Binding-site contacts:
Ligand atom O contacts residue VAL183 of chain 2.C at 3.9 Å.
Ligand atom CG2 contacts residue TRP235 of chain 2.C at 3.6 Å (hydrophobic).
Ligand atom CA contacts residue GLU187 of chain 2.C at 3.7 Å.
Ligand atom N contacts residue LEU179 of chain 2.C at 3.6 Å.
Ligand atom CA contacts residue ASN180 of chain 2.C at 3.8 Å.
Ligand atom P contacts residue TYR135 of chain 2.C at 3.7 Å.
Ligand atom N contacts residue GLU187 of chain 2.C at 2.8 Å (salt-bridge).
Ligand atom CA contacts residue D3Q1 of chain 2.M at 2.8 Å.
Ligand atom P contacts residue ARG61 of chain 2.C at 3.7 Å.
Ligand atom CG2 contacts residue ASN231 of chain 2.C at 3.0 Å.
Ligand atom CA contacts residue ASN180 of chain 2.C at 3.5 Å.
Ligand atom CB contacts residue ARG134 of chain 2.C at 3.8 Å.
Ligand atom OG1 contacts residue GLU187 of chain 2.C at 2.6 Å (salt-bridge).
Ligand atom O2P contacts residue LYS54 of chain 2.C at 2.8 Å (salt-bridge).
Ligand atom O2P contacts residue ARG61 of chain 2.C at 3.0 Å (salt-bridge).
Ligand atom O contacts residue ASN231 of chain 2.C at 3.3 Å (h-bond).
Ligand atom N contacts residue ASN180 of chain 2.C at 2.9 Å (h-bond).
Ligand atom O1P contacts residue TYR135 of chain 2.C at 3.8 Å.
Ligand atom CA contacts residue LEU179 of chain 2.C at 3.7 Å (hydrophobic).
Ligand atom CD contacts residue ASN231 of chain 2.C at 3.6 Å.
Ligand atom OG1 contacts residue TRP235 of chain 2.C at 3.1 Å (h-bond).
Ligand atom O1P contacts residue ARG61 of chain 2.C at 2.8 Å (salt-bridge).
Ligand atom C contacts residue ASN180 of chain 2.C at 3.7 Å.
Ligand atom O3P contacts residue TYR135 of chain 2.C at 2.6 Å (h-bond).
Ligand atom O contacts residue D3Q1 of chain 2.M at 3.5 Å.
Ligand atom N contacts residue D3Q1 of chain 2.M at 3.8 Å.
Ligand atom CB contacts residue GLU187 of chain 2.C at 3.3 Å.
Ligand atom CB contacts residue ASN180 of chain 2.C at 3.4 Å.
Ligand atom P contacts residue LYS54 of chain 2.C at 3.8 Å.
Ligand atom OG1 contacts residue TYR186 of chain 2.C at 3.9 Å.
Ligand atom CG contacts residue ASN231 of chain 2.C at 3.9 Å.
Ligand atom CD contacts residue LEU227 of chain 2.C at 3.6 Å (hydrophobic).
Ligand atom O contacts residue VAL183 of chain 2.C at 3.5 Å.
Ligand atom O contacts residue D3Q1 of chain 2.M at 2.0 Å (h-bond).
Ligand atom C contacts residue D3Q1 of chain 2.M at 1.4 Å.
Ligand atom CB contacts residue ASN180 of chain 2.C at 3.5 Å.
Ligand atom O1P contacts residue ARG134 of chain 2.C at 2.8 Å (salt-bridge).
Ligand atom P contacts residue ARG134 of chain 2.C at 3.7 Å.
Ligand atom O3P contacts residue LYS54 of chain 2.C at 3.8 Å.
Ligand atom O3P contacts residue ARG134 of chain 2.C at 2.8 Å (salt-bridge).

This protein binds this small molecule.
Small molecule (SMILES): CC(C)C[C@H](NC(=O)[C@H](COP(=O)(O)O)NC(=O)[C@@H]1CCCN1C(=O)[C@@H](N)[C@@H](C)O)C(=O)N1CCC[C@H]1C(=O)NCC=O

Sequence of chain 2.C:
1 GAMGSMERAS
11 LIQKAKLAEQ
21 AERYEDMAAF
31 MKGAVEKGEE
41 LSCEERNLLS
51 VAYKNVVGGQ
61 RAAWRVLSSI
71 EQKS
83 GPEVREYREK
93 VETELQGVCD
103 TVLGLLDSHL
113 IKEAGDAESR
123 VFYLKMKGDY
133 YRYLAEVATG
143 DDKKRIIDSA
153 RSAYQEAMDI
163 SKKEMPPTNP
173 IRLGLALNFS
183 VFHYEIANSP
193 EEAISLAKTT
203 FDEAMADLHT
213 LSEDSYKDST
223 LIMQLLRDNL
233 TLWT